Sequence of chain 1.B:
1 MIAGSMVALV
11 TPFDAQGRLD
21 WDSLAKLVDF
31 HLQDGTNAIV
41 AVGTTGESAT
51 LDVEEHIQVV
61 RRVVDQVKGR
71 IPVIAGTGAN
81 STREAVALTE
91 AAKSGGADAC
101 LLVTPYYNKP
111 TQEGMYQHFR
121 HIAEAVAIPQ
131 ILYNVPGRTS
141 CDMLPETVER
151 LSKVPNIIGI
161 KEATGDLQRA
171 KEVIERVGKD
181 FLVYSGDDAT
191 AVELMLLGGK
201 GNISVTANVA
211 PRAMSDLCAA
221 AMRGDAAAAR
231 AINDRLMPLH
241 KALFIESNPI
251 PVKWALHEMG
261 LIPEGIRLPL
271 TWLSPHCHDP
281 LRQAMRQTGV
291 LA

Binding-site contacts:
Ligand atom O1 contacts residue VAL135 of chain 1.B at 4.1 Å.
Ligand atom C1 contacts residue TYR133 of chain 1.B at 3.6 Å (hydrophobic).
Ligand atom C3 contacts residue VAL205 of chain 1.B at 4.5 Å (hydrophobic).
Ligand atom C2 contacts residue VAL205 of chain 1.B at 3.8 Å (hydrophobic).
Ligand atom O3 contacts residue GLY186 of chain 1.B at 3.6 Å (h-bond).
Ligand atom C3 contacts residue GLY186 of chain 1.B at 3.4 Å.
Ligand atom C2 contacts residue LYS161 of chain 1.B at 4.4 Å.
Ligand atom O1 contacts residue ARG138 of chain 1.B at 3.9 Å.
Ligand atom C3 contacts residue TYR133 of chain 1.B at 3.6 Å (hydrophobic).
Ligand atom C1 contacts residue ASN248 of chain 1.B at 4.2 Å.
Ligand atom O1 contacts residue TYR133 of chain 1.B at 2.7 Å (h-bond).
Ligand atom C2 contacts residue GLY186 of chain 1.B at 4.0 Å.
Ligand atom O2 contacts residue PHE244 of chain 1.B at 3.9 Å.
Ligand atom C3 contacts residue LYS161 of chain 1.B at 3.0 Å.
Ligand atom C1 contacts residue ARG138 of chain 1.B at 4.0 Å.
Ligand atom O2 contacts residue ARG138 of chain 1.B at 3.4 Å (salt-bridge).
Ligand atom C3 contacts residue ILE203 of chain 1.B at 4.3 Å (hydrophobic).
Ligand atom C2 contacts residue PHE244 of chain 1.B at 4.3 Å (hydrophobic).
Ligand atom O3 contacts residue ILE203 of chain 1.B at 3.0 Å (h-bond).
Ligand atom O3 contacts residue LYS161 of chain 1.B at 3.2 Å (salt-bridge).
Ligand atom C2 contacts residue TYR133 of chain 1.B at 4.1 Å (hydrophobic).
Ligand atom O3 contacts residue VAL205 of chain 1.B at 3.9 Å.
Ligand atom C2 contacts residue ASN248 of chain 1.B at 4.0 Å.
Ligand atom O2 contacts residue ASN248 of chain 1.B at 3.6 Å (h-bond).

The protein below binds the small molecule below.
Small molecule (SMILES): O=C(O)CCO